A small-molecule ligand and the protein it binds are described below.
Small molecule (SMILES): CC(=O)N[C@H]1[C@H](O[C@H]2[C@H](O)[C@@H](NC(C)=O)CO[C@@H]2CO[C@@H]2O[C@@H](C)[C@@H](O)[C@@H](O)[C@@H]2O)O[C@H](CO)[C@@H](O[C@@H]2O[C@H](CO[C@H]3O[C@H](CO)[C@@H](O)[C@H](O)[C@@H]3O[C@@H]3O[C@H](CO)[C@@H](O)[C@H](O)[C@H]3NC(C)=O)[C@@H](O)[C@H](O[C@H]3O[C@H](CO)[C@@H](O)[C@H](O)[C@@H]3O[C@@H]3O[C@H](CO)[C@@H](O[C@@H]4O[C@H](CO)[C@H](O)[C@H](O)[C@H]4O)[C@H](O)[C@H]3NC(C)=O)[C@@H]2O)[C@@H]1O

Binding-site contacts:
Ligand atom C2 contacts residue ASN78 of chain 1.A at 3.3 Å.
Ligand atom C8 contacts residue GLN20 of chain 1.C at 3.1 Å.
Ligand atom O4 contacts residue PHE123 of chain 1.A at 3.5 Å.
Ligand atom C6 contacts residue ALA30 of chain 1.B at 3.5 Å (hydrophobic).
Ligand atom O3 contacts residue GLU31 of chain 1.B at 3.0 Å (salt-bridge).
Ligand atom C5 contacts residue GLU31 of chain 1.B at 3.2 Å.
Ligand atom O4 contacts residue ASP81 of chain 1.A at 3.5 Å (salt-bridge).
Ligand atom O4 contacts residue GLY99 of chain 1.A at 3.6 Å.
Ligand atom O7 contacts residue ASN47 of chain 1.C at 2.9 Å (h-bond).
Ligand atom C5 contacts residue ASN39 of chain 1.A at 3.4 Å.
Ligand atom O5 contacts residue ASN47 of chain 1.C at 2.4 Å (h-bond).
Ligand atom C3 contacts residue GLU31 of chain 1.B at 3.4 Å.
Ligand atom O2 contacts residue GLU31 of chain 1.B at 2.5 Å (salt-bridge).
Ligand atom O6 contacts residue GLU31 of chain 1.B at 3.4 Å (salt-bridge).
Ligand atom O7 contacts residue PHE45 of chain 1.C at 3.2 Å (h-bond).
Ligand atom O4 contacts residue ASN125 of chain 1.A at 3.4 Å (h-bond).
Ligand atom O5 contacts residue TYR77 of chain 1.A at 3.3 Å.
Ligand atom N2 contacts residue ASN47 of chain 1.C at 2.8 Å (h-bond).
Ligand atom O5 contacts residue ASN78 of chain 1.A at 3.7 Å.
Ligand atom O6 contacts residue PHE123 of chain 1.A at 3.6 Å.
Ligand atom O6 contacts residue GLY29 of chain 1.B at 3.7 Å.
Ligand atom C1 contacts residue ASN47 of chain 1.C at 1.4 Å.
Ligand atom C5 contacts residue PHE123 of chain 1.A at 3.5 Å (hydrophobic).
Ligand atom O3 contacts residue GLY99 of chain 1.A at 3.6 Å.
Ligand atom C4 contacts residue TYR77 of chain 1.A at 3.6 Å (hydrophobic).
Ligand atom O6 contacts residue ALA30 of chain 1.B at 3.0 Å (h-bond).
Ligand atom O5 contacts residue ALA30 of chain 1.B at 3.0 Å (h-bond).
Ligand atom C6 contacts residue GLU31 of chain 1.B at 3.1 Å.
Ligand atom O7 contacts residue GLN20 of chain 1.C at 2.7 Å (h-bond).
Ligand atom C6 contacts residue ALA30 of chain 1.B at 3.2 Å (hydrophobic).
Ligand atom C2 contacts residue ASN47 of chain 1.C at 2.4 Å.
Ligand atom C7 contacts residue ASN47 of chain 1.C at 3.0 Å.
Ligand atom C6 contacts residue PHE123 of chain 1.A at 3.2 Å (hydrophobic).
Ligand atom C2 contacts residue GLU31 of chain 1.B at 3.5 Å.
Ligand atom C6 contacts residue ASP81 of chain 1.A at 3.3 Å.
Ligand atom O6 contacts residue ALA30 of chain 1.B at 3.3 Å (h-bond).
Ligand atom C1 contacts residue ASN78 of chain 1.A at 3.6 Å.
Ligand atom O3 contacts residue PHE123 of chain 1.A at 3.0 Å.
Ligand atom O2 contacts residue PHE123 of chain 1.A at 3.6 Å.
Ligand atom C7 contacts residue GLN20 of chain 1.C at 3.0 Å.

Sequence of chain 1.C:
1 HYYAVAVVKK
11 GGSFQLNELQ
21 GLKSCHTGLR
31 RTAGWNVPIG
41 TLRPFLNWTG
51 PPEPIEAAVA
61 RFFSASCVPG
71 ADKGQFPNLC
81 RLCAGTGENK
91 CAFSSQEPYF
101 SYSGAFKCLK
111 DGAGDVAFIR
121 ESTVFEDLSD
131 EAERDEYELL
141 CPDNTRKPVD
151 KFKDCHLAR

Sequence of chain 1.B:
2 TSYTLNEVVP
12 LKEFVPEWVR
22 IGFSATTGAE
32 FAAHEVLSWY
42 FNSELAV

Sequence of chain 1.A:
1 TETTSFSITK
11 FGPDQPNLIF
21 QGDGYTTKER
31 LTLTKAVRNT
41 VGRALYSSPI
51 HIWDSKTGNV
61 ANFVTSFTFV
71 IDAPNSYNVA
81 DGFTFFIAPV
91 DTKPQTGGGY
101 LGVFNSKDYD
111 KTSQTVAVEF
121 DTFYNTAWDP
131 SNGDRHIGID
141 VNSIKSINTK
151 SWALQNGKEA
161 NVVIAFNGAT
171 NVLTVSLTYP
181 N